A protein and the small-molecule ligand that binds it are described below.
Small molecule (SMILES): CC(=O)N[C@H]1[C@H](O[C@H]2[C@H](O)[C@@H](NC(C)=O)CO[C@@H]2CO)O[C@H](CO)[C@@H](O[C@@H]2O[C@H](CO)[C@@H](O)[C@H](O)[C@@H]2O)[C@@H]1O

Sequence of chain 1.A:
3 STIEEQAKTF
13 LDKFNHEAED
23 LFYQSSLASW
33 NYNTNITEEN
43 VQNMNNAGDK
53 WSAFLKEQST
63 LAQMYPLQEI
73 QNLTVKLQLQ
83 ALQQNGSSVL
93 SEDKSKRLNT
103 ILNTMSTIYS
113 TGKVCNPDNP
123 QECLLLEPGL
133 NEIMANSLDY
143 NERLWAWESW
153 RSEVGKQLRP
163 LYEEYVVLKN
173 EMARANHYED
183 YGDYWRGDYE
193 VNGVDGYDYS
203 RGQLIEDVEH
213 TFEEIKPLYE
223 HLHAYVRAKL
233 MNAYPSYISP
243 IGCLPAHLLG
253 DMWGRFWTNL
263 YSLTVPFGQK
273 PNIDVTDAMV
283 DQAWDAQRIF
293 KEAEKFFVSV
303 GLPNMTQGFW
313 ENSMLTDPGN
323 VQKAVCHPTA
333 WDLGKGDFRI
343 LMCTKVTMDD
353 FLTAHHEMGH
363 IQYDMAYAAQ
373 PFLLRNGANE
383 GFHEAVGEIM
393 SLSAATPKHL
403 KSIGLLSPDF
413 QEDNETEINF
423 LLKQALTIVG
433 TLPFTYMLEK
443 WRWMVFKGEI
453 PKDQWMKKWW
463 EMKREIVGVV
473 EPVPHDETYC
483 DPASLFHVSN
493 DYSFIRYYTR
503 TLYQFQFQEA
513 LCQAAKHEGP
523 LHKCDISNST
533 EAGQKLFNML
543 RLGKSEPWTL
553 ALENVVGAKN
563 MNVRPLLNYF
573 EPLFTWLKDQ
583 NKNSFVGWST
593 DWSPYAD

Sequence of chain 1.B:
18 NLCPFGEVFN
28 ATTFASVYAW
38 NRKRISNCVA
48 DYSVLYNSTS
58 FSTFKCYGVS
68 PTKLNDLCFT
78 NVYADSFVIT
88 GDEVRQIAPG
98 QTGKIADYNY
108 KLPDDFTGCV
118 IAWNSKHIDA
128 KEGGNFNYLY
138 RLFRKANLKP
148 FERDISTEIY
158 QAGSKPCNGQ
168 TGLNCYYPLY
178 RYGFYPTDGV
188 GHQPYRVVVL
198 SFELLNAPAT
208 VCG

Binding-site contacts:
Ligand atom C2 contacts residue ASN74 of chain 1.A at 2.5 Å.
Ligand atom O7 contacts residue ASN74 of chain 1.A at 4.4 Å.
Ligand atom C1 contacts residue VAL77 of chain 1.A at 4.3 Å (hydrophobic).
Ligand atom N2 contacts residue ASN74 of chain 1.A at 2.9 Å (h-bond).
Ligand atom O5 contacts residue VAL77 of chain 1.A at 4.1 Å.
Ligand atom C1 contacts residue ASN74 of chain 1.A at 1.4 Å.
Ligand atom C5 contacts residue ASN74 of chain 1.A at 3.6 Å.
Ligand atom O5 contacts residue ASN74 of chain 1.A at 2.3 Å (h-bond).
Ligand atom C3 contacts residue ASN74 of chain 1.A at 3.8 Å.
Ligand atom C7 contacts residue ASN74 of chain 1.A at 3.9 Å.
Ligand atom O6 contacts residue GLN98 of chain 1.B at 4.0 Å.
Ligand atom C4 contacts residue ASN74 of chain 1.A at 4.2 Å.